Sequence of chain 4.A:
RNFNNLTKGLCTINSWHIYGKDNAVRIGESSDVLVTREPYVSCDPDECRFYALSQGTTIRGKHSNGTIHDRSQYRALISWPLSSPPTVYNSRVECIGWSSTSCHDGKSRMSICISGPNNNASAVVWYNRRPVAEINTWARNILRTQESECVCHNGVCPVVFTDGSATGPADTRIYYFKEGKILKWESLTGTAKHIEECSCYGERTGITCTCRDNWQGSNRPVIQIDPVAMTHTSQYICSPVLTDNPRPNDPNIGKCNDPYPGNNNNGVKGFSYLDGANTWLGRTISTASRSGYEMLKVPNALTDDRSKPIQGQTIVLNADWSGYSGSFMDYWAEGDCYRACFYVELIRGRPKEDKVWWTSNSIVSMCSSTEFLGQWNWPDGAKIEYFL

Binding-site contacts:
Ligand atom O6 contacts residue ILE285 of chain 1.A at 2.6 Å (h-bond).
Ligand atom C1 contacts residue ASN120 of chain 4.A at 1.4 Å.
Ligand atom O2 contacts residue LEU296 of chain 1.A at 3.5 Å.
Ligand atom O3 contacts residue GLN311 of chain 1.A at 3.3 Å.
Ligand atom C6 contacts residue ILE285 of chain 1.A at 3.3 Å (hydrophobic).
Ligand atom O5 contacts residue GLN375 of chain 1.A at 3.3 Å (h-bond).
Ligand atom C7 contacts residue ASN120 of chain 4.A at 3.5 Å.
Ligand atom O2 contacts residue ASN249 of chain 1.A at 3.2 Å (h-bond).
Ligand atom O4 contacts residue GLU294 of chain 1.A at 2.7 Å (salt-bridge).
Ligand atom O6 contacts residue GLN375 of chain 1.A at 3.3 Å.
Ligand atom O5 contacts residue GLY374 of chain 1.A at 3.4 Å.
Ligand atom C5 contacts residue ASN120 of chain 4.A at 3.6 Å.
Ligand atom O4 contacts residue ARG247 of chain 1.A at 3.1 Å (salt-bridge).
Ligand atom O5 contacts residue GLY312 of chain 1.A at 3.7 Å.
Ligand atom C6 contacts residue LEU373 of chain 1.A at 3.4 Å (hydrophobic).
Ligand atom O5 contacts residue ASN120 of chain 4.A at 2.4 Å (h-bond).
Ligand atom O6 contacts residue ASP250 of chain 1.A at 2.7 Å (salt-bridge).
Ligand atom O2 contacts residue GLY312 of chain 1.A at 3.2 Å.
Ligand atom O5 contacts residue ASP250 of chain 1.A at 3.6 Å (salt-bridge).
Ligand atom C6 contacts residue PRO309 of chain 1.A at 3.6 Å (hydrophobic).
Ligand atom C6 contacts residue GLN311 of chain 1.A at 3.6 Å.
Ligand atom O7 contacts residue ASN120 of chain 4.A at 3.7 Å.
Ligand atom N2 contacts residue ASN120 of chain 4.A at 2.9 Å (h-bond).
Ligand atom O3 contacts residue GLU294 of chain 1.A at 2.6 Å (salt-bridge).
Ligand atom O3 contacts residue ARG283 of chain 1.A at 3.0 Å (salt-bridge).
Ligand atom O3 contacts residue ASP250 of chain 1.A at 3.1 Å (salt-bridge).
Ligand atom O6 contacts residue ILE310 of chain 1.A at 3.4 Å (h-bond).
Ligand atom O3 contacts residue ASN249 of chain 1.A at 2.7 Å (h-bond).
Ligand atom O3 contacts residue LEU296 of chain 1.A at 3.7 Å.
Ligand atom C3 contacts residue GLU294 of chain 1.A at 3.4 Å.
Ligand atom O4 contacts residue ARG283 of chain 1.A at 3.6 Å.
Ligand atom C6 contacts residue ASP250 of chain 1.A at 3.6 Å.
Ligand atom C5 contacts residue ARG283 of chain 1.A at 3.7 Å.
Ligand atom C3 contacts residue GLY312 of chain 1.A at 3.2 Å.
Ligand atom O5 contacts residue ARG283 of chain 1.A at 3.2 Å (salt-bridge).
Ligand atom C6 contacts residue ILE310 of chain 1.A at 3.5 Å (hydrophobic).
Ligand atom C2 contacts residue ASN120 of chain 4.A at 2.3 Å.
Ligand atom O3 contacts residue GLY312 of chain 1.A at 3.0 Å (h-bond).
Ligand atom O4 contacts residue THR287 of chain 1.A at 3.4 Å.
Ligand atom C4 contacts residue GLU294 of chain 1.A at 3.5 Å.

Sequence of chain 1.A:
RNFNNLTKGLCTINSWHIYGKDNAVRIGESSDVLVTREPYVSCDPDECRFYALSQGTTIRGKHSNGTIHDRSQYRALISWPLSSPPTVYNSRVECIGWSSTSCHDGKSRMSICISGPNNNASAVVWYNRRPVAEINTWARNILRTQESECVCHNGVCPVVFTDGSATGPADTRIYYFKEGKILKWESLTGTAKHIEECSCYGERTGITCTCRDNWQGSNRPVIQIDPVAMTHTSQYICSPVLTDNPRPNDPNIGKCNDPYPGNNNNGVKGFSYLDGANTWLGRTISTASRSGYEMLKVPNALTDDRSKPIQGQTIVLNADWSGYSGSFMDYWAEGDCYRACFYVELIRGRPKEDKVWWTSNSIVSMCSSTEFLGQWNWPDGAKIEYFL

A protein and the small-molecule ligand that binds it are described below.
Small molecule (SMILES): CC(=O)N[C@H]1[C@H](O[C@H]2[C@H](O)[C@@H](NC(C)=O)CO[C@@H]2CO)O[C@H](CO)[C@@H](O[C@@H]2O[C@H](CO[C@H]3O[C@H](CO[C@H]4O[C@H](CO)[C@@H](O)[C@H](O)[C@@H]4O)[C@@H](O)[C@H](O[C@H]4O[C@H](CO)[C@@H](O)[C@H](O)[C@@H]4O)[C@@H]3O)[C@@H](O)[C@H](O[C@H]3O[C@H](CO)[C@@H](O)[C@H](O)[C@@H]3O[C@H]3O[C@H](CO)[C@@H](O)[C@H](O)[C@@H]3O[C@H]3O[C@H](CO)[C@@H](O)[C@H](O)[C@@H]3O)[C@@H]2O)[C@@H]1O